This protein binds this small molecule.
Small molecule (SMILES): CC(=O)N[C@H]1[C@H](O[C@H]2[C@H](O)[C@@H](NC(C)=O)CO[C@@H]2CO)O[C@H](CO)[C@@H](O)[C@@H]1O

Binding-site contacts:
Ligand atom C5 contacts residue SER355 of chain 1.B at 4.2 Å.
Ligand atom C1 contacts residue ASN352 of chain 1.B at 1.4 Å.
Ligand atom C7 contacts residue ASN352 of chain 1.B at 3.4 Å.
Ligand atom C6 contacts residue SER355 of chain 1.B at 4.3 Å.
Ligand atom N2 contacts residue ASN352 of chain 1.B at 3.0 Å (h-bond).
Ligand atom C2 contacts residue SER354 of chain 1.B at 4.5 Å.
Ligand atom C2 contacts residue ASN352 of chain 1.B at 2.5 Å.
Ligand atom C1 contacts residue SER355 of chain 1.B at 4.0 Å.
Ligand atom O5 contacts residue SER355 of chain 1.B at 3.5 Å (h-bond).
Ligand atom C4 contacts residue ASN352 of chain 1.B at 4.2 Å.
Ligand atom O5 contacts residue ASN352 of chain 1.B at 2.3 Å (h-bond).
Ligand atom O7 contacts residue ASN352 of chain 1.B at 3.3 Å (h-bond).
Ligand atom C5 contacts residue ASN352 of chain 1.B at 3.7 Å.
Ligand atom C3 contacts residue ASN352 of chain 1.B at 3.8 Å.
Ligand atom C1 contacts residue SER354 of chain 1.B at 3.8 Å.
Ligand atom N2 contacts residue SER354 of chain 1.B at 4.0 Å.

Sequence of chain 1.B:
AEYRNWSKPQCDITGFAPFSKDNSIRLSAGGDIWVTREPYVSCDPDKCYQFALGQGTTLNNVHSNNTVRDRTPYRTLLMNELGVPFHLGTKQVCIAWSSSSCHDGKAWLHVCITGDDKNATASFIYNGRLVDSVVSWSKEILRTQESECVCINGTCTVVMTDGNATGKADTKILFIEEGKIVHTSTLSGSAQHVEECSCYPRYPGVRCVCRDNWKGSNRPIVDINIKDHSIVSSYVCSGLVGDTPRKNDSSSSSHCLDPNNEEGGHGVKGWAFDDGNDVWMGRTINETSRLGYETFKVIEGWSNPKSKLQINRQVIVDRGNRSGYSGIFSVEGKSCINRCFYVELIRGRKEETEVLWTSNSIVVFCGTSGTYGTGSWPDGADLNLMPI